A protein and the small-molecule ligand that binds it are described below.
Small molecule (SMILES): CC(=O)N[C@@H]1[C@@H](O)[C@H](O)[C@@H](CO)O[C@H]1O

Sequence of chain 1.A:
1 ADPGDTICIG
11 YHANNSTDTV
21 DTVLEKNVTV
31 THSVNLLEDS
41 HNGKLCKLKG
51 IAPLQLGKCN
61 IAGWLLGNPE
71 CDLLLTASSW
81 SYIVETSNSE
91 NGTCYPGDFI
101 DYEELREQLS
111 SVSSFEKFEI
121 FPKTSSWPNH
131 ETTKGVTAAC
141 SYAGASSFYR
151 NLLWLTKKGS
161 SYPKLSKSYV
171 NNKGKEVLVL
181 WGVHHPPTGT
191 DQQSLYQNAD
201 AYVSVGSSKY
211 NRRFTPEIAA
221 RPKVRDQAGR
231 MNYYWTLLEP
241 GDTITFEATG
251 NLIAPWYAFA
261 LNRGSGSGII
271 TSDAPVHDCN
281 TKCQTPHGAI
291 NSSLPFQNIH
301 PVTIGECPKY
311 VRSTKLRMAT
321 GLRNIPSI

Binding-site contacts:
Ligand atom O5 contacts residue ASN291 of chain 1.A at 2.4 Å (h-bond).
Ligand atom O6 contacts residue THR281 of chain 1.A at 4.2 Å.
Ligand atom C3 contacts residue ASN280 of chain 1.A at 4.5 Å.
Ligand atom C4 contacts residue ASN291 of chain 1.A at 4.3 Å.
Ligand atom C3 contacts residue ASN291 of chain 1.A at 3.8 Å.
Ligand atom N2 contacts residue ASN291 of chain 1.A at 2.9 Å (h-bond).
Ligand atom C2 contacts residue ASN291 of chain 1.A at 2.6 Å.
Ligand atom C1 contacts residue ASN280 of chain 1.A at 4.0 Å.
Ligand atom O4 contacts residue ASN280 of chain 1.A at 4.2 Å.
Ligand atom C5 contacts residue ASN291 of chain 1.A at 3.7 Å.
Ligand atom C4 contacts residue ASN280 of chain 1.A at 4.3 Å.
Ligand atom C1 contacts residue ASN291 of chain 1.A at 1.4 Å.
Ligand atom O5 contacts residue ASN280 of chain 1.A at 3.8 Å.
Ligand atom C6 contacts residue ASN280 of chain 1.A at 4.3 Å.
Ligand atom C5 contacts residue ASN280 of chain 1.A at 3.4 Å.
Ligand atom C7 contacts residue ASN291 of chain 1.A at 4.1 Å.
Ligand atom O6 contacts residue LYS282 of chain 1.A at 4.1 Å.
Ligand atom O6 contacts residue ASN280 of chain 1.A at 4.5 Å.